The small molecule below binds the protein below.
Small molecule (SMILES): CC(=O)N[C@@H]1[C@@H](O)[C@H](O)[C@@H](CO)O[C@H]1O

Sequence of chain 4.A:
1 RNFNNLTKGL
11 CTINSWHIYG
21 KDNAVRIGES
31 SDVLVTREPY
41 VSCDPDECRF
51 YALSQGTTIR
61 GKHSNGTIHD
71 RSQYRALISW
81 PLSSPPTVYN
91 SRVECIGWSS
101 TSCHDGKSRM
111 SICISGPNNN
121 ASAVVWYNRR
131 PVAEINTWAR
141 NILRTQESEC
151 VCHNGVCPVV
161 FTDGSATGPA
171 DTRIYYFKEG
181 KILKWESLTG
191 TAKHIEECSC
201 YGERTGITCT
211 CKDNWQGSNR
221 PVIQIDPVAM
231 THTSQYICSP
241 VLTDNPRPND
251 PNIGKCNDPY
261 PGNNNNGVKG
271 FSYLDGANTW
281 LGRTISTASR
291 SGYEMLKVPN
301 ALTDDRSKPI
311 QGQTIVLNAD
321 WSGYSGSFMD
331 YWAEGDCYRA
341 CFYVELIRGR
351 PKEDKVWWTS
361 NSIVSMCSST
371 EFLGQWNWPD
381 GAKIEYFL

Binding-site contacts:
Ligand atom O5 contacts residue ASN5 of chain 4.A at 2.4 Å (h-bond).
Ligand atom O5 contacts residue ASN154 of chain 4.A at 3.9 Å.
Ligand atom C4 contacts residue ASN154 of chain 4.A at 4.4 Å.
Ligand atom C1 contacts residue ASN5 of chain 4.A at 1.4 Å.
Ligand atom N2 contacts residue ASN5 of chain 4.A at 2.9 Å (h-bond).
Ligand atom O7 contacts residue ASN5 of chain 4.A at 4.1 Å.
Ligand atom C4 contacts residue ASN5 of chain 4.A at 4.2 Å.
Ligand atom C3 contacts residue ASN5 of chain 4.A at 3.8 Å.
Ligand atom O3 contacts residue ASN2 of chain 4.A at 3.6 Å.
Ligand atom C2 contacts residue ASN5 of chain 4.A at 2.5 Å.
Ligand atom C5 contacts residue ASN5 of chain 4.A at 3.6 Å.
Ligand atom C7 contacts residue PHE3 of chain 4.A at 3.6 Å (hydrophobic).
Ligand atom C7 contacts residue ASN5 of chain 4.A at 3.7 Å.
Ligand atom N2 contacts residue ASN2 of chain 4.A at 3.8 Å.
Ligand atom C1 contacts residue ASN154 of chain 4.A at 4.1 Å.
Ligand atom N2 contacts residue PHE3 of chain 4.A at 2.9 Å (h-bond).
Ligand atom C3 contacts residue PHE3 of chain 4.A at 4.5 Å (hydrophobic).
Ligand atom C6 contacts residue ASN154 of chain 4.A at 3.9 Å.
Ligand atom C8 contacts residue PHE3 of chain 4.A at 3.4 Å (hydrophobic).
Ligand atom C2 contacts residue PHE3 of chain 4.A at 3.9 Å (hydrophobic).
Ligand atom C5 contacts residue ASN154 of chain 4.A at 3.4 Å.
Ligand atom C1 contacts residue PHE3 of chain 4.A at 4.0 Å (hydrophobic).
Ligand atom C8 contacts residue ASN2 of chain 4.A at 3.6 Å.
Ligand atom C7 contacts residue ASN2 of chain 4.A at 3.8 Å.